Sequence of chain 1.G:
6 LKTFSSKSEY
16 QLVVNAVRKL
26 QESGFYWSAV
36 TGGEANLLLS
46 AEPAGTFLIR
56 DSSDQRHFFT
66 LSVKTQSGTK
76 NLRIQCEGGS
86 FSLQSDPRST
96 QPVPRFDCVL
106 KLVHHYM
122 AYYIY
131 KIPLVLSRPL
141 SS

This small molecule binds to this protein.
Small molecule (SMILES): CC(C)[C@H](N)C(=O)N[C@@H](CCC(=O)O)C(=O)N[C@@H](Cc1ccc(OP(=O)(O)O)cc1)C(=O)N[C@@H](CO)C(=O)N[C@H](C(=O)N[C@H](C(=O)N[C@H](C(=O)N[C@H](C=O)CC1=NC=NC1)C(C)C)C(C)C)[C@@H](C)O

Binding-site contacts:
Ligand atom OE1 contacts residue ASN41 of chain 1.G at 3.6 Å (h-bond).
Ligand atom O1P contacts residue SER57 of chain 1.G at 3.4 Å.
Ligand atom CE2 contacts residue ARG78 of chain 1.G at 3.3 Å.
Ligand atom CE2 contacts residue ARG55 of chain 1.G at 3.5 Å.
Ligand atom O contacts residue GLN96 of chain 1.G at 3.4 Å.
Ligand atom O contacts residue ASN76 of chain 1.G at 2.7 Å (h-bond).
Ligand atom O contacts residue LEU77 of chain 1.G at 3.2 Å.
Ligand atom CE1 contacts residue PRO99 of chain 1.G at 3.5 Å (hydrophobic).
Ligand atom O2P contacts residue THR65 of chain 1.G at 3.5 Å (h-bond).
Ligand atom O3P contacts residue ARG78 of chain 1.G at 3.2 Å (salt-bridge).
Ligand atom O1P contacts residue SER58 of chain 1.G at 2.5 Å (h-bond).
Ligand atom O1P contacts residue ARG55 of chain 1.G at 2.6 Å (salt-bridge).
Ligand atom CA contacts residue TYR124 of chain 1.G at 3.4 Å (hydrophobic).
Ligand atom NE2 contacts residue VAL98 of chain 1.G at 3.4 Å.
Ligand atom CG1 contacts residue LYS131 of chain 1.G at 3.3 Å.
Ligand atom N contacts residue ASN76 of chain 1.G at 3.4 Å (h-bond).
Ligand atom CE1 contacts residue TYR111 of chain 1.G at 3.3 Å (hydrophobic).
Ligand atom CD2 contacts residue ASN76 of chain 1.G at 3.5 Å.
Ligand atom N contacts residue TYR124 of chain 1.G at 2.6 Å (h-bond).
Ligand atom CE2 contacts residue ASN76 of chain 1.G at 3.5 Å.
Ligand atom O contacts residue TYR124 of chain 1.G at 2.7 Å (h-bond).
Ligand atom C contacts residue ASN76 of chain 1.G at 3.4 Å.
Ligand atom CE2 contacts residue THR65 of chain 1.G at 3.5 Å.
Ligand atom C contacts residue TYR124 of chain 1.G at 3.5 Å (hydrophobic).
Ligand atom O2P contacts residue ARG78 of chain 1.G at 2.4 Å (salt-bridge).
Ligand atom N contacts residue ASN76 of chain 1.G at 3.1 Å (h-bond).
Ligand atom O2P contacts residue SER58 of chain 1.G at 3.3 Å (h-bond).
Ligand atom OG1 contacts residue ASP91 of chain 1.G at 2.6 Å (salt-bridge).
Ligand atom O2P contacts residue SER57 of chain 1.G at 2.6 Å (h-bond).
Ligand atom CZ contacts residue ARG55 of chain 1.G at 3.1 Å.
Ligand atom OH contacts residue ARG55 of chain 1.G at 2.5 Å (salt-bridge).
Ligand atom CD2 contacts residue GLN96 of chain 1.G at 3.3 Å.
Ligand atom O contacts residue ASN76 of chain 1.G at 3.5 Å (h-bond).
Ligand atom CD2 contacts residue SER94 of chain 1.G at 3.3 Å.
Ligand atom CG2 contacts residue TYR124 of chain 1.G at 3.5 Å (hydrophobic).
Ligand atom O contacts residue TYR123 of chain 1.G at 3.5 Å.
Ligand atom P contacts residue SER58 of chain 1.G at 3.3 Å.
Ligand atom CB contacts residue LYS131 of chain 1.G at 3.5 Å.
Ligand atom O3P contacts residue SER58 of chain 1.G at 3.2 Å.
Ligand atom ND1 contacts residue TYR123 of chain 1.G at 3.2 Å.